A protein and the small-molecule ligand that binds it are described below.
Small molecule (SMILES): Cc1ccc(Nc2nccc(-c3c(-c4ccc(F)cc4)ncn3C3CCNCC3)n2)cc1C

Sequence of chain 1.B:
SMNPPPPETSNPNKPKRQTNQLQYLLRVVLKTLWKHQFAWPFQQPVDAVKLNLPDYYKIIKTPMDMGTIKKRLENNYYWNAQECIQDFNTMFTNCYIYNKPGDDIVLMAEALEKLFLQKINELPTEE

Binding-site contacts:
Ligand atom C23 contacts residue LEU51 of chain 1.B at 3.5 Å (hydrophobic).
Ligand atom C04 contacts residue TYR56 of chain 1.B at 3.6 Å (hydrophobic).
Ligand atom C03 contacts residue TYR56 of chain 1.B at 3.2 Å (hydrophobic).
Ligand atom C07 contacts residue VAL46 of chain 1.B at 4.1 Å (hydrophobic).
Ligand atom C04 contacts residue VAL46 of chain 1.B at 3.9 Å (hydrophobic).
Ligand atom C02 contacts residue CYS95 of chain 1.B at 4.0 Å (hydrophobic).
Ligand atom N22 contacts residue PRO41 of chain 1.B at 3.9 Å.
Ligand atom N11 contacts residue LEU51 of chain 1.B at 4.0 Å.
Ligand atom C15 contacts residue LEU51 of chain 1.B at 4.1 Å (hydrophobic).
Ligand atom C06 contacts residue ILE105 of chain 1.B at 4.0 Å (hydrophobic).
Ligand atom N22 contacts residue LEU51 of chain 1.B at 3.6 Å.
Ligand atom C03 contacts residue VAL46 of chain 1.B at 3.8 Å (hydrophobic).
Ligand atom C27 contacts residue LEU53 of chain 1.B at 3.8 Å (hydrophobic).
Ligand atom C09 contacts residue ILE105 of chain 1.B at 3.9 Å (hydrophobic).
Ligand atom C12 contacts residue PRO41 of chain 1.B at 4.0 Å (hydrophobic).
Ligand atom C05 contacts residue PHE42 of chain 1.B at 3.4 Å (hydrophobic).
Ligand atom C12 contacts residue LEU51 of chain 1.B at 3.9 Å (hydrophobic).
Ligand atom C02 contacts residue PHE42 of chain 1.B at 3.8 Å (hydrophobic).
Ligand atom N13 contacts residue TRP40 of chain 1.B at 3.2 Å.
Ligand atom C03 contacts residue CYS95 of chain 1.B at 3.7 Å (hydrophobic).
Ligand atom C04 contacts residue CYS95 of chain 1.B at 4.1 Å (hydrophobic).
Ligand atom F01 contacts residue MET91 of chain 1.B at 3.5 Å.
Ligand atom N13 contacts residue LEU51 of chain 1.B at 4.1 Å.
Ligand atom C24 contacts residue LEU51 of chain 1.B at 3.6 Å (hydrophobic).
Ligand atom C24 contacts residue VAL46 of chain 1.B at 4.1 Å (hydrophobic).
Ligand atom N33 contacts residue ASN99 of chain 1.B at 2.9 Å (h-bond).
Ligand atom F01 contacts residue PHE42 of chain 1.B at 3.5 Å.
Ligand atom N33 contacts residue ILE105 of chain 1.B at 3.8 Å.
Ligand atom C24 contacts residue PRO41 of chain 1.B at 4.1 Å (hydrophobic).
Ligand atom C32 contacts residue ILE105 of chain 1.B at 3.9 Å (hydrophobic).
Ligand atom C06 contacts residue PRO41 of chain 1.B at 3.9 Å (hydrophobic).
Ligand atom C23 contacts residue PRO41 of chain 1.B at 3.7 Å (hydrophobic).
Ligand atom C08 contacts residue ILE105 of chain 1.B at 3.7 Å (hydrophobic).
Ligand atom C14 contacts residue TRP40 of chain 1.B at 3.5 Å (hydrophobic).
Ligand atom C05 contacts residue PRO41 of chain 1.B at 3.6 Å (hydrophobic).
Ligand atom C02 contacts residue VAL46 of chain 1.B at 3.9 Å (hydrophobic).
Ligand atom C12 contacts residue TRP40 of chain 1.B at 4.0 Å (hydrophobic).
Ligand atom C21 contacts residue TRP40 of chain 1.B at 3.8 Å (hydrophobic).
Ligand atom C10 contacts residue LEU51 of chain 1.B at 3.9 Å (hydrophobic).
Ligand atom C32 contacts residue ASN99 of chain 1.B at 3.2 Å.